Sequence of chain 3.A:
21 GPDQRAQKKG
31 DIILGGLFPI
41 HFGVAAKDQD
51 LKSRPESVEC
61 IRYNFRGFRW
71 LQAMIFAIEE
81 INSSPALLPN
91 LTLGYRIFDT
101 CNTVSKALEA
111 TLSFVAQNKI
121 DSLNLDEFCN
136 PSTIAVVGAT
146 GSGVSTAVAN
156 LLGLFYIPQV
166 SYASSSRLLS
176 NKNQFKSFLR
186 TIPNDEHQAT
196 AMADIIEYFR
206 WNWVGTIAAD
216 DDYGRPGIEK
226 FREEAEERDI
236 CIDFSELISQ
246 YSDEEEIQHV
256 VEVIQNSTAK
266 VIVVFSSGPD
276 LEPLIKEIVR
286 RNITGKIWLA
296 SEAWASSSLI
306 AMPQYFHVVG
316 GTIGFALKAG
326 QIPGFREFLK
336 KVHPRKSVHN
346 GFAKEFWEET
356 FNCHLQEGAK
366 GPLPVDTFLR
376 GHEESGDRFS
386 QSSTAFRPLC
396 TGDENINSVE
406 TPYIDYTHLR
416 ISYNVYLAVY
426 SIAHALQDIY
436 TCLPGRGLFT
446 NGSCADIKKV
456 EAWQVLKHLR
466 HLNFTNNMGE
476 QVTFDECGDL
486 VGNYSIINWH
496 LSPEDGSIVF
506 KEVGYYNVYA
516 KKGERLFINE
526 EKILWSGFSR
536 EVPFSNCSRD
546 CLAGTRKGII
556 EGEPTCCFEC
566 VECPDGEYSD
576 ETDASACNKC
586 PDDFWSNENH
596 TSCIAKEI

The small molecule below binds the protein below.
Small molecule (SMILES): CC(=O)N[C@@H]1[C@@H](O)[C@H](O)[C@@H](CO)O[C@H]1O

Binding-site contacts:
Ligand atom C1 contacts residue GLU475 of chain 3.A at 4.2 Å.
Ligand atom O4 contacts residue GLN476 of chain 3.A at 4.2 Å.
Ligand atom C1 contacts residue ASN488 of chain 3.A at 1.4 Å.
Ligand atom O5 contacts residue GLU475 of chain 3.A at 4.0 Å.
Ligand atom O6 contacts residue GLU475 of chain 3.A at 4.5 Å.
Ligand atom C8 contacts residue LEU485 of chain 3.A at 4.1 Å (hydrophobic).
Ligand atom C7 contacts residue ASN488 of chain 3.A at 3.8 Å.
Ligand atom O3 contacts residue GLU475 of chain 3.A at 3.3 Å.
Ligand atom N2 contacts residue GLY487 of chain 3.A at 4.0 Å.
Ligand atom C3 contacts residue ASN488 of chain 3.A at 3.7 Å.
Ligand atom O3 contacts residue GLN476 of chain 3.A at 2.7 Å (h-bond).
Ligand atom O5 contacts residue ASN512 of chain 3.A at 4.1 Å.
Ligand atom C7 contacts residue GLN476 of chain 3.A at 3.8 Å.
Ligand atom C3 contacts residue GLN476 of chain 3.A at 4.0 Å.
Ligand atom C2 contacts residue ASN488 of chain 3.A at 2.4 Å.
Ligand atom C7 contacts residue LYS323 of chain 3.A at 3.6 Å.
Ligand atom C8 contacts residue GLY487 of chain 3.A at 3.2 Å.
Ligand atom C3 contacts residue GLU475 of chain 3.A at 4.1 Å.
Ligand atom C2 contacts residue GLU475 of chain 3.A at 3.7 Å.
Ligand atom C4 contacts residue GLN476 of chain 3.A at 4.4 Å.
Ligand atom C7 contacts residue GLU475 of chain 3.A at 4.1 Å.
Ligand atom C7 contacts residue GLY487 of chain 3.A at 4.1 Å.
Ligand atom C4 contacts residue ASN488 of chain 3.A at 4.2 Å.
Ligand atom O7 contacts residue LYS323 of chain 3.A at 3.2 Å (salt-bridge).
Ligand atom O7 contacts residue VAL477 of chain 3.A at 4.0 Å.
Ligand atom C1 contacts residue ASN512 of chain 3.A at 4.0 Å.
Ligand atom C4 contacts residue GLU475 of chain 3.A at 4.3 Å.
Ligand atom O5 contacts residue ASN488 of chain 3.A at 2.4 Å (h-bond).
Ligand atom C5 contacts residue ASN488 of chain 3.A at 3.6 Å.
Ligand atom O7 contacts residue ASN471 of chain 3.A at 4.4 Å.
Ligand atom C8 contacts residue VAL486 of chain 3.A at 4.2 Å (hydrophobic).
Ligand atom C8 contacts residue ASN488 of chain 3.A at 3.7 Å.
Ligand atom O7 contacts residue GLN476 of chain 3.A at 3.4 Å (h-bond).
Ligand atom O7 contacts residue GLU475 of chain 3.A at 3.1 Å.
Ligand atom C8 contacts residue LYS323 of chain 3.A at 3.6 Å.
Ligand atom N2 contacts residue ASN488 of chain 3.A at 2.8 Å (h-bond).
Ligand atom C5 contacts residue ASN512 of chain 3.A at 3.9 Å.
Ligand atom N2 contacts residue GLN476 of chain 3.A at 4.2 Å.